The small molecule below binds the protein below.
Small molecule (SMILES): N[C@H](CC=O)C(=O)O

Sequence of chain 1.C:
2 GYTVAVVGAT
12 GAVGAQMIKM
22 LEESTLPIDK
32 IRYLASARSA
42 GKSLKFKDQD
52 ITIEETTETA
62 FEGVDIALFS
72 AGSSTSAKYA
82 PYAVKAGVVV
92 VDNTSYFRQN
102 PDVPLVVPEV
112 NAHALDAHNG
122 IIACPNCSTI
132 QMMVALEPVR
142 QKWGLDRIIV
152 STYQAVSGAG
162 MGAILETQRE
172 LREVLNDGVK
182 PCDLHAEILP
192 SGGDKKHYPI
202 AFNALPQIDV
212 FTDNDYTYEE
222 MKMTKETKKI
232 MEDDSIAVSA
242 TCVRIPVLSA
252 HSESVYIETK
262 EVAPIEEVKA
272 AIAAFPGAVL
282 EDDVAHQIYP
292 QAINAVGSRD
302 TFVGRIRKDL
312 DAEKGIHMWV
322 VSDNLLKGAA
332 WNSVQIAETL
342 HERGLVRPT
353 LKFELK

Binding-site contacts:
Ligand atom OD2 contacts residue CYS128 of chain 1.C at 2.5 Å (h-bond).
Ligand atom CG contacts residue ASN127 of chain 1.C at 3.9 Å.
Ligand atom O contacts residue ILE209 of chain 1.C at 3.3 Å.
Ligand atom CG contacts residue NAP1 of chain 1.I at 3.3 Å.
Ligand atom OD2 contacts residue NAP1 of chain 1.I at 3.5 Å.
Ligand atom CG contacts residue HIS252 of chain 1.C at 4.5 Å.
Ligand atom O contacts residue GLY159 of chain 1.C at 3.9 Å.
Ligand atom C contacts residue GLU220 of chain 1.C at 3.6 Å.
Ligand atom C contacts residue HIS252 of chain 1.C at 4.1 Å.
Ligand atom OXT contacts residue GLY159 of chain 1.C at 3.5 Å.
Ligand atom N contacts residue GLU220 of chain 1.C at 2.6 Å (salt-bridge).
Ligand atom CG contacts residue CYS128 of chain 1.C at 1.6 Å (hydrophobic).
Ligand atom C contacts residue GLN155 of chain 1.C at 3.7 Å.
Ligand atom C contacts residue ARG245 of chain 1.C at 3.8 Å.
Ligand atom OXT contacts residue ARG245 of chain 1.C at 3.0 Å (salt-bridge).
Ligand atom C contacts residue GLY159 of chain 1.C at 3.6 Å.
Ligand atom OXT contacts residue CYS128 of chain 1.C at 4.1 Å.
Ligand atom OXT contacts residue HIS252 of chain 1.C at 3.0 Å (h-bond).
Ligand atom OD2 contacts residue ASN127 of chain 1.C at 3.1 Å (h-bond).
Ligand atom CA contacts residue GLY159 of chain 1.C at 3.7 Å.
Ligand atom OXT contacts residue GLU220 of chain 1.C at 4.0 Å.
Ligand atom C contacts residue ILE209 of chain 1.C at 4.3 Å (hydrophobic).
Ligand atom O contacts residue GLN155 of chain 1.C at 4.0 Å.
Ligand atom CA contacts residue GLU220 of chain 1.C at 3.7 Å.
Ligand atom N contacts residue ASN127 of chain 1.C at 2.8 Å (h-bond).
Ligand atom O contacts residue ARG245 of chain 1.C at 3.0 Å (salt-bridge).
Ligand atom OXT contacts residue GLN155 of chain 1.C at 3.1 Å (h-bond).
Ligand atom CB contacts residue HIS252 of chain 1.C at 4.1 Å.
Ligand atom CB contacts residue CYS128 of chain 1.C at 2.6 Å (hydrophobic).
Ligand atom CB contacts residue GLY159 of chain 1.C at 3.7 Å.
Ligand atom N contacts residue CYS128 of chain 1.C at 3.6 Å (h-bond).
Ligand atom CA contacts residue ASN127 of chain 1.C at 4.3 Å.
Ligand atom O contacts residue GLU220 of chain 1.C at 3.8 Å.
Ligand atom CB contacts residue NAP1 of chain 1.I at 3.4 Å.
Ligand atom C contacts residue CYS128 of chain 1.C at 4.3 Å (hydrophobic).
Ligand atom CA contacts residue CYS128 of chain 1.C at 3.6 Å (hydrophobic).